Sequence of chain 1.C:
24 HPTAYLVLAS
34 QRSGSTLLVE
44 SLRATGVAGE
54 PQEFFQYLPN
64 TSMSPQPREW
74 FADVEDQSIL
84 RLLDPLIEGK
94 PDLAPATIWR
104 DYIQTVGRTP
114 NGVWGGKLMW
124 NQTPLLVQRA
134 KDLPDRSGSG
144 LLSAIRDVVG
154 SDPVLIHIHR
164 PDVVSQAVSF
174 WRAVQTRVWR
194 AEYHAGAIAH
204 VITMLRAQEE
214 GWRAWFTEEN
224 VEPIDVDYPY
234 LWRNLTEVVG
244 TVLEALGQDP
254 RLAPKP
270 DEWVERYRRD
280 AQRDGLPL

Binding-site contacts:
Ligand atom O6 contacts residue TRP182 of chain 1.D at 3.0 Å.
Ligand atom O3 contacts residue GLU53 of chain 1.C at 3.7 Å.
Ligand atom C4 contacts residue GLU53 of chain 1.C at 3.5 Å.
Ligand atom C3 contacts residue GLN59 of chain 1.D at 3.4 Å.
Ligand atom O3 contacts residue MET122 of chain 1.D at 4.0 Å.
Ligand atom C1 contacts residue TRP182 of chain 1.D at 3.5 Å (hydrophobic).
Ligand atom C2 contacts residue GLN34 of chain 1.D at 3.9 Å.
Ligand atom C3 contacts residue GLN34 of chain 1.D at 3.9 Å.
Ligand atom C5 contacts residue GLN59 of chain 1.D at 3.8 Å.
Ligand atom O4 contacts residue SER67 of chain 1.D at 3.7 Å.
Ligand atom C6 contacts residue ARG183 of chain 1.D at 3.7 Å.
Ligand atom O5 contacts residue TRP182 of chain 1.D at 3.4 Å.
Ligand atom O3 contacts residue GLN125 of chain 1.D at 3.6 Å.
Ligand atom O2 contacts residue MET122 of chain 1.D at 4.0 Å.
Ligand atom C3 contacts residue GLU56 of chain 1.D at 3.2 Å.
Ligand atom C6 contacts residue SER67 of chain 1.D at 3.6 Å.
Ligand atom O6 contacts residue PRO68 of chain 1.D at 3.7 Å.
Ligand atom C4 contacts residue GLN59 of chain 1.D at 3.4 Å.
Ligand atom O2 contacts residue GLU56 of chain 1.D at 2.5 Å (salt-bridge).
Ligand atom C1 contacts residue PRO113 of chain 1.C at 3.7 Å (hydrophobic).
Ligand atom O2 contacts residue GLN59 of chain 1.D at 3.0 Å (h-bond).
Ligand atom C6 contacts residue PRO68 of chain 1.D at 3.3 Å (hydrophobic).
Ligand atom O6 contacts residue GLY49 of chain 1.C at 3.9 Å.
Ligand atom O3 contacts residue GLN59 of chain 1.D at 3.3 Å (h-bond).
Ligand atom O6 contacts residue ARG183 of chain 1.D at 3.4 Å.
Ligand atom O1 contacts residue GLU56 of chain 1.D at 3.8 Å.
Ligand atom O4 contacts residue GLN59 of chain 1.D at 2.8 Å (h-bond).
Ligand atom O4 contacts residue GLU56 of chain 1.D at 4.0 Å.
Ligand atom O4 contacts residue GLU53 of chain 1.C at 3.8 Å.
Ligand atom C2 contacts residue GLU56 of chain 1.D at 3.2 Å.
Ligand atom C5 contacts residue SER67 of chain 1.D at 3.9 Å.
Ligand atom C2 contacts residue GLN59 of chain 1.D at 4.0 Å.
Ligand atom O2 contacts residue PRO113 of chain 1.C at 4.0 Å.
Ligand atom C2 contacts residue PRO113 of chain 1.C at 4.0 Å (hydrophobic).
Ligand atom O2 contacts residue GLN34 of chain 1.D at 3.8 Å.
Ligand atom O4 contacts residue PRO68 of chain 1.D at 3.2 Å.
Ligand atom O6 contacts residue TRP73 of chain 1.D at 3.1 Å (h-bond).
Ligand atom O3 contacts residue GLU56 of chain 1.D at 2.8 Å (salt-bridge).
Ligand atom O4 contacts residue LYS120 of chain 1.D at 3.2 Å (salt-bridge).
Ligand atom O3 contacts residue GLN34 of chain 1.D at 3.1 Å (h-bond).

Sequence of chain 1.D:
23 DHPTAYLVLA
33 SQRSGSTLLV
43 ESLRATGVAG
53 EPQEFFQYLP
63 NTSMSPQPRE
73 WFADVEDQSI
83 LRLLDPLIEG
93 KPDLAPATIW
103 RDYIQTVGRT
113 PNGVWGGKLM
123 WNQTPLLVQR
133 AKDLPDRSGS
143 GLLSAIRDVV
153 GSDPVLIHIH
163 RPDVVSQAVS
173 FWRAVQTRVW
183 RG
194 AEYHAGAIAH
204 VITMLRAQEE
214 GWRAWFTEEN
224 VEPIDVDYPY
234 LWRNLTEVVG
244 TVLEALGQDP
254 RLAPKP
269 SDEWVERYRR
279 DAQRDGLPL

A small-molecule ligand and the protein it binds are described below.
Small molecule (SMILES): OC[C@H]1O[C@H](O[C@H]2O[C@H](CO)[C@@H](O)[C@H](O)[C@H]2O)[C@H](O)[C@@H](O)[C@@H]1O